The small molecule below binds the protein below.
Small molecule (SMILES): CC(=O)N[C@H]1[C@H](O[C@H]2[C@H](O)[C@@H](NC(C)=O)CO[C@@H]2CO)O[C@H](CO)[C@@H](O[C@@H]2O[C@H](CO)[C@@H](O)[C@H](O)[C@@H]2O)[C@@H]1O

Sequence of chain 1.C:
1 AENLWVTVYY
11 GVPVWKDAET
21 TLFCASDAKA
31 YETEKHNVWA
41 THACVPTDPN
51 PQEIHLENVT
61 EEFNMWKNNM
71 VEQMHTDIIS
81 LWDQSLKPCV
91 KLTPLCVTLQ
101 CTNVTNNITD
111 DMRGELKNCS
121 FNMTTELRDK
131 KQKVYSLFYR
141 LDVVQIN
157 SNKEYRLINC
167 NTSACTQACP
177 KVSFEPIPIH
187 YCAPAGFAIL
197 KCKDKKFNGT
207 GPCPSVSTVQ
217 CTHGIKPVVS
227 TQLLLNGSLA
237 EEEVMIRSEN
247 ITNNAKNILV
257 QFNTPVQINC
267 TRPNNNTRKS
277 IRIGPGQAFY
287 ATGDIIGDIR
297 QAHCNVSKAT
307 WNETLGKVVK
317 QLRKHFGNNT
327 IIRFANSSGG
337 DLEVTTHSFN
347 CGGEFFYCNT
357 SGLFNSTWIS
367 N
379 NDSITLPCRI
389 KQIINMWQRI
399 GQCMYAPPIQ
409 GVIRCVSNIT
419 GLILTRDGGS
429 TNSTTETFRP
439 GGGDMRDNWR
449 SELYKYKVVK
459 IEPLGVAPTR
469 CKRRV

Binding-site contacts:
Ligand atom C7 contacts residue ASN118 of chain 1.C at 4.2 Å.
Ligand atom C8 contacts residue VAL104 of chain 1.C at 3.7 Å (hydrophobic).
Ligand atom C7 contacts residue THR105 of chain 1.C at 3.8 Å.
Ligand atom N2 contacts residue LEU137 of chain 1.C at 4.3 Å.
Ligand atom C8 contacts residue THR105 of chain 1.C at 4.3 Å.
Ligand atom C8 contacts residue ASP290 of chain 1.C at 3.5 Å.
Ligand atom C4 contacts residue ASN118 of chain 1.C at 4.3 Å.
Ligand atom C6 contacts residue ASN118 of chain 1.C at 4.4 Å.
Ligand atom C2 contacts residue TYR135 of chain 1.C at 3.8 Å (hydrophobic).
Ligand atom O4 contacts residue TYR135 of chain 1.C at 4.0 Å.
Ligand atom C8 contacts residue LEU137 of chain 1.C at 3.8 Å (hydrophobic).
Ligand atom C1 contacts residue TYR135 of chain 1.C at 3.6 Å (hydrophobic).
Ligand atom C3 contacts residue TYR135 of chain 1.C at 3.5 Å (hydrophobic).
Ligand atom C1 contacts residue ASN118 of chain 1.C at 1.4 Å.
Ligand atom C3 contacts residue ASN118 of chain 1.C at 3.8 Å.
Ligand atom C5 contacts residue ASN118 of chain 1.C at 3.7 Å.
Ligand atom N2 contacts residue TYR135 of chain 1.C at 3.7 Å.
Ligand atom O7 contacts residue THR105 of chain 1.C at 3.2 Å.
Ligand atom O7 contacts residue ASP290 of chain 1.C at 4.4 Å.
Ligand atom C4 contacts residue TYR135 of chain 1.C at 4.2 Å (hydrophobic).
Ligand atom C7 contacts residue ASP290 of chain 1.C at 4.4 Å.
Ligand atom C2 contacts residue ASN118 of chain 1.C at 2.5 Å.
Ligand atom C7 contacts residue VAL104 of chain 1.C at 4.4 Å (hydrophobic).
Ligand atom N2 contacts residue ASN118 of chain 1.C at 2.9 Å (h-bond).
Ligand atom C5 contacts residue TYR135 of chain 1.C at 3.8 Å (hydrophobic).
Ligand atom O5 contacts residue TYR135 of chain 1.C at 4.1 Å.
Ligand atom O3 contacts residue TYR135 of chain 1.C at 4.2 Å.
Ligand atom O5 contacts residue ASN118 of chain 1.C at 2.4 Å (h-bond).